Sequence of chain 1.A:
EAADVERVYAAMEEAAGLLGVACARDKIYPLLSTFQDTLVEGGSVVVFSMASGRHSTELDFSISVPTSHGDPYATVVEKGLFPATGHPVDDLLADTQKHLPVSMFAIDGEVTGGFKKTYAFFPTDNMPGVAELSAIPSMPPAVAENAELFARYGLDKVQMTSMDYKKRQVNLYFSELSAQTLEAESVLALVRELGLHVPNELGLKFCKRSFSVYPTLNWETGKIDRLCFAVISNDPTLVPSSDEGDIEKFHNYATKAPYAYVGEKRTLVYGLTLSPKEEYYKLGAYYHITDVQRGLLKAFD

The protein below binds the small molecule below.
Small molecule (SMILES): CC(C)=CCCC(C)=CCS[P](=O)(O)OP(=O)(O)O

Binding-site contacts:
Ligand atom C1 contacts residue TYR121 of chain 1.A at 3.6 Å (hydrophobic).
Ligand atom S1 contacts residue LYS119 of chain 1.A at 3.9 Å.
Ligand atom C9 contacts residue FLV1 of chain 1.D at 3.9 Å.
Ligand atom PA contacts residue ASN173 of chain 1.A at 3.7 Å.
Ligand atom S1 contacts residue TYR175 of chain 1.A at 3.6 Å.
Ligand atom S1 contacts residue TYR121 of chain 1.A at 3.2 Å (h-bond).
Ligand atom O2A contacts residue THR218 of chain 1.A at 4.0 Å.
Ligand atom PB contacts residue TYR216 of chain 1.A at 3.9 Å.
Ligand atom PA contacts residue LYS119 of chain 1.A at 4.0 Å.
Ligand atom O2A contacts residue ASN173 of chain 1.A at 2.8 Å (h-bond).
Ligand atom C6 contacts residue SER64 of chain 1.A at 3.9 Å.
Ligand atom C10 contacts residue FLV1 of chain 1.D at 3.6 Å.
Ligand atom O3B contacts residue LYS284 of chain 1.A at 3.1 Å (salt-bridge).
Ligand atom O1A contacts residue ASN173 of chain 1.A at 3.8 Å.
Ligand atom C9 contacts residue PHE123 of chain 1.A at 3.5 Å (hydrophobic).
Ligand atom C2 contacts residue TYR121 of chain 1.A at 3.7 Å (hydrophobic).
Ligand atom C10 contacts residue MET162 of chain 1.A at 3.7 Å (hydrophobic).
Ligand atom C1 contacts residue TYR175 of chain 1.A at 3.3 Å (hydrophobic).
Ligand atom C3 contacts residue TYR121 of chain 1.A at 3.7 Å (hydrophobic).
Ligand atom C8 contacts residue SER66 of chain 1.A at 3.9 Å.
Ligand atom C5 contacts residue SER64 of chain 1.A at 3.9 Å.
Ligand atom O3A contacts residue ARG228 of chain 1.A at 3.4 Å (salt-bridge).
Ligand atom C4 contacts residue SER64 of chain 1.A at 3.6 Å.
Ligand atom C8 contacts residue SER64 of chain 1.A at 3.8 Å.
Ligand atom O2B contacts residue MG1 of chain 1.B at 2.0 Å.
Ligand atom C7 contacts residue VAL47 of chain 1.A at 4.1 Å (hydrophobic).
Ligand atom O1B contacts residue TYR216 of chain 1.A at 4.1 Å.
Ligand atom C4 contacts residue TYR121 of chain 1.A at 3.4 Å (hydrophobic).
Ligand atom O2A contacts residue ARG228 of chain 1.A at 2.7 Å (salt-bridge).
Ligand atom C9 contacts residue VAL47 of chain 1.A at 3.5 Å (hydrophobic).
Ligand atom PA contacts residue ARG228 of chain 1.A at 3.7 Å.
Ligand atom C8 contacts residue VAL47 of chain 1.A at 4.0 Å (hydrophobic).
Ligand atom C1 contacts residue TYR216 of chain 1.A at 3.5 Å (hydrophobic).
Ligand atom PB contacts residue MG1 of chain 1.B at 3.5 Å.
Ligand atom O3B contacts residue TYR216 of chain 1.A at 2.7 Å (h-bond).
Ligand atom C7 contacts residue PHE123 of chain 1.A at 3.9 Å (hydrophobic).
Ligand atom C10 contacts residue TYR175 of chain 1.A at 3.8 Å (hydrophobic).
Ligand atom O1A contacts residue LYS119 of chain 1.A at 2.7 Å (salt-bridge).
Ligand atom C8 contacts residue ALA108 of chain 1.A at 3.9 Å (hydrophobic).
Ligand atom O1B contacts residue ASN173 of chain 1.A at 4.0 Å.